A small-molecule ligand and the protein it binds are described below.
Small molecule (SMILES): O=C([O-])C(=O)[O-]

Binding-site contacts:
Ligand atom O4 contacts residue MET207 of chain 1.A at 4.2 Å.
Ligand atom O4 contacts residue THR244 of chain 1.A at 3.6 Å (h-bond).
Ligand atom O1 contacts residue ASP212 of chain 1.A at 2.8 Å (salt-bridge).
Ligand atom O3 contacts residue GLY211 of chain 1.A at 2.9 Å (h-bond).
Ligand atom O4 contacts residue MG1 of chain 1.K at 4.2 Å.
Ligand atom O4 contacts residue MET276 of chain 1.A at 4.3 Å.
Ligand atom O3 contacts residue ASP212 of chain 1.A at 3.9 Å.
Ligand atom O2 contacts residue LYS186 of chain 1.A at 2.7 Å (salt-bridge).
Ligand atom O4 contacts residue LYS186 of chain 1.A at 3.6 Å.
Ligand atom C2 contacts residue GLU188 of chain 1.A at 3.7 Å.
Ligand atom O4 contacts residue ARG87 of chain 1.A at 4.3 Å.
Ligand atom O1 contacts residue MG1 of chain 1.K at 2.2 Å.
Ligand atom O2 contacts residue MG1 of chain 1.K at 2.2 Å.
Ligand atom O1 contacts residue ALA209 of chain 1.A at 4.1 Å.
Ligand atom C2 contacts residue ALA209 of chain 1.A at 3.7 Å (hydrophobic).
Ligand atom O3 contacts residue THR244 of chain 1.A at 2.6 Å (h-bond).
Ligand atom C1 contacts residue ALA209 of chain 1.A at 3.6 Å (hydrophobic).
Ligand atom C1 contacts residue MG1 of chain 1.K at 2.9 Å.
Ligand atom C1 contacts residue GLU188 of chain 1.A at 3.5 Å.
Ligand atom C1 contacts residue ASP212 of chain 1.A at 3.8 Å.
Ligand atom O2 contacts residue GLU188 of chain 1.A at 3.1 Å (salt-bridge).
Ligand atom C2 contacts residue LYS186 of chain 1.A at 3.5 Å.
Ligand atom O3 contacts residue ARG210 of chain 1.A at 3.5 Å (salt-bridge).
Ligand atom O4 contacts residue ALA209 of chain 1.A at 3.9 Å.
Ligand atom O2 contacts residue ASP212 of chain 1.A at 4.0 Å.
Ligand atom C1 contacts residue GLY211 of chain 1.A at 3.8 Å.
Ligand atom C2 contacts residue THR244 of chain 1.A at 4.0 Å.
Ligand atom O2 contacts residue ALA209 of chain 1.A at 4.2 Å.
Ligand atom O1 contacts residue GLY211 of chain 1.A at 3.8 Å.
Ligand atom O3 contacts residue MG1 of chain 1.K at 4.2 Å.
Ligand atom O1 contacts residue GLU188 of chain 1.A at 3.0 Å (salt-bridge).
Ligand atom C2 contacts residue MG1 of chain 1.K at 3.0 Å.
Ligand atom C1 contacts residue THR244 of chain 1.A at 3.6 Å.
Ligand atom O3 contacts residue ALA209 of chain 1.A at 3.3 Å.

Sequence of chain 1.A:
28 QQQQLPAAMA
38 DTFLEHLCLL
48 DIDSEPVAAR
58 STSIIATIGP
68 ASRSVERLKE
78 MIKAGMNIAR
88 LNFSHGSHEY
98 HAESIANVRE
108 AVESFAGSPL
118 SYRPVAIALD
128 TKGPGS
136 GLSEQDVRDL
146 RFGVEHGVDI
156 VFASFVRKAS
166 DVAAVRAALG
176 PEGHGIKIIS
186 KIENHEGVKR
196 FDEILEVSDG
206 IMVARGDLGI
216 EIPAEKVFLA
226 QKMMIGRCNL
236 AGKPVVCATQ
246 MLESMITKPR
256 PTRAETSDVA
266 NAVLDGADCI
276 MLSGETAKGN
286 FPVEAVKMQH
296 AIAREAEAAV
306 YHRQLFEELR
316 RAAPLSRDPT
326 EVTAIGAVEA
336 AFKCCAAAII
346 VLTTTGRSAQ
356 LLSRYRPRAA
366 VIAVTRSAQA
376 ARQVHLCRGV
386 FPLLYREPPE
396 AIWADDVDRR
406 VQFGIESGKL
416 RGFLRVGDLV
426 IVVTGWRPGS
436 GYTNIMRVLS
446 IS